Sequence of chain 1.A:
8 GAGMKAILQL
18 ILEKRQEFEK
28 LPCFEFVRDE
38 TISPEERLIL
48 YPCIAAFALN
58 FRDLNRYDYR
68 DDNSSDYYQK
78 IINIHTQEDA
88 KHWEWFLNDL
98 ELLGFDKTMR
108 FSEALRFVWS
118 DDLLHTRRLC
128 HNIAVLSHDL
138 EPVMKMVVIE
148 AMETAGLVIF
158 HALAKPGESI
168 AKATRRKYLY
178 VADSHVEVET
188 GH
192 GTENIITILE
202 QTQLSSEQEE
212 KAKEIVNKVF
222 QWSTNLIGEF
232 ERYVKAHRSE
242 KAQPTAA

A protein and the small-molecule ligand that binds it are described below.
Small molecule (SMILES): N[C@@H](Cc1c[nH]c2ccc(Br)cc12)C(=O)O

Binding-site contacts:
Ligand atom CZ3 contacts residue ILE156 of chain 1.A at 3.7 Å (hydrophobic).
Ligand atom C contacts residue FE21 of chain 1.C at 2.8 Å.
Ligand atom O contacts residue TYR177 of chain 1.A at 3.5 Å.
Ligand atom C contacts residue TYR177 of chain 1.A at 3.5 Å (hydrophobic).
Ligand atom CB contacts residue FE21 of chain 1.C at 3.9 Å.
Ligand atom CE3 contacts residue PHE54 of chain 1.A at 3.1 Å (hydrophobic).
Ligand atom OXT contacts residue PHE54 of chain 1.A at 3.8 Å.
Ligand atom CA contacts residue HIS182 of chain 1.A at 3.9 Å.
Ligand atom CD1 contacts residue PHE58 of chain 1.A at 3.9 Å (hydrophobic).
Ligand atom O contacts residue HIS182 of chain 1.A at 3.0 Å (h-bond).
Ligand atom CA contacts residue FE21 of chain 1.C at 3.0 Å.
Ligand atom CD2 contacts residue PHE54 of chain 1.A at 3.4 Å (hydrophobic).
Ligand atom CZ3 contacts residue PHE54 of chain 1.A at 3.7 Å (hydrophobic).
Ligand atom N contacts residue GLU186 of chain 1.A at 3.0 Å (salt-bridge).
Ligand atom CZ2 contacts residue MET149 of chain 1.A at 3.7 Å (hydrophobic).
Ligand atom N contacts residue PHE157 of chain 1.A at 3.9 Å.
Ligand atom NE1 contacts residue MET149 of chain 1.A at 2.9 Å (h-bond).
Ligand atom OXT contacts residue TYR177 of chain 1.A at 2.7 Å (h-bond).
Ligand atom CZ2 contacts residue GLY153 of chain 1.A at 3.9 Å.
Ligand atom CH2 contacts residue ILE156 of chain 1.A at 3.2 Å (hydrophobic).
Ligand atom CA contacts residue PHE157 of chain 1.A at 3.6 Å (hydrophobic).
Ligand atom C contacts residue HIS182 of chain 1.A at 3.8 Å.
Ligand atom N contacts residue HIS182 of chain 1.A at 3.0 Å (h-bond).
Ligand atom N contacts residue FE21 of chain 1.C at 2.1 Å.
Ligand atom NE1 contacts residue GLY153 of chain 1.A at 3.4 Å.
Ligand atom CD1 contacts residue MET149 of chain 1.A at 3.7 Å (hydrophobic).
Ligand atom O contacts residue FE21 of chain 1.C at 2.1 Å.
Ligand atom CE2 contacts residue PHE54 of chain 1.A at 3.9 Å (hydrophobic).
Ligand atom O contacts residue HIS89 of chain 1.A at 2.9 Å.
Ligand atom CD1 contacts residue GLU150 of chain 1.A at 3.5 Å.
Ligand atom CD2 contacts residue GLY153 of chain 1.A at 3.9 Å.
Ligand atom CD1 contacts residue GLY153 of chain 1.A at 3.8 Å.
Ligand atom CG contacts residue PHE54 of chain 1.A at 3.8 Å (hydrophobic).
Ligand atom CE2 contacts residue MET149 of chain 1.A at 3.5 Å (hydrophobic).
Ligand atom CZ2 contacts residue ILE156 of chain 1.A at 3.8 Å (hydrophobic).
Ligand atom CE2 contacts residue GLY153 of chain 1.A at 3.4 Å.
Ligand atom CE3 contacts residue PHE157 of chain 1.A at 3.8 Å (hydrophobic).
Ligand atom BR1 contacts residue PHE54 of chain 1.A at 4.0 Å.
Ligand atom CB contacts residue PHE54 of chain 1.A at 4.0 Å (hydrophobic).
Ligand atom CB contacts residue PHE58 of chain 1.A at 3.4 Å (hydrophobic).